Sequence of chain 1.A:
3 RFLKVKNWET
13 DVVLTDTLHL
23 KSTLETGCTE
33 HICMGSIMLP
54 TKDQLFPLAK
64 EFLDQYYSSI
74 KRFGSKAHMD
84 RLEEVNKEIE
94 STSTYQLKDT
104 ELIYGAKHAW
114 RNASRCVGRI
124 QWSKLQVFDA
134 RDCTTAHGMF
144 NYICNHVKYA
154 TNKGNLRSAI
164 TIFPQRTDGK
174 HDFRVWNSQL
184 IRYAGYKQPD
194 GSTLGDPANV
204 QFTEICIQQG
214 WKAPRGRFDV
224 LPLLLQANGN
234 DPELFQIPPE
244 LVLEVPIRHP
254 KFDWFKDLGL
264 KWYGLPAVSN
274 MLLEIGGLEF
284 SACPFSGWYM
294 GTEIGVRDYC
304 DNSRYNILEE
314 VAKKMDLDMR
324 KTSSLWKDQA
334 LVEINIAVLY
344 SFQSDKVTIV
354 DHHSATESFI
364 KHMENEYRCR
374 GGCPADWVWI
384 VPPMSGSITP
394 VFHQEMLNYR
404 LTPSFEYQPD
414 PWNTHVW

This protein binds this small molecule.
Small molecule (SMILES): [H]/N=C(/N=C/CC[C@H](N)C(=O)O)NOC(C)(C)C

Binding-site contacts:
Ligand atom NE contacts residue GLU296 of chain 1.A at 2.6 Å (salt-bridge).
Ligand atom OA1 contacts residue GLU296 of chain 1.A at 3.3 Å.
Ligand atom NH2 contacts residue GLU296 of chain 1.A at 2.6 Å (salt-bridge).
Ligand atom OH contacts residue GLY290 of chain 1.A at 3.7 Å.
Ligand atom NH1 contacts residue HEM1 of chain 1.C at 3.3 Å (h-bond).
Ligand atom C2 contacts residue HEM1 of chain 1.C at 3.3 Å.
Ligand atom C contacts residue ASP301 of chain 1.A at 3.4 Å.
Ligand atom OA1 contacts residue TYR292 of chain 1.A at 3.3 Å.
Ligand atom NH2 contacts residue TRP291 of chain 1.A at 2.8 Å (h-bond).
Ligand atom OA2 contacts residue GLN182 of chain 1.A at 3.2 Å (h-bond).
Ligand atom OA1 contacts residue ASP301 of chain 1.A at 2.6 Å (salt-bridge).
Ligand atom CD contacts residue HEM1 of chain 1.C at 3.8 Å.
Ligand atom NE contacts residue PRO269 of chain 1.A at 3.7 Å.
Ligand atom C4 contacts residue GLY290 of chain 1.A at 3.2 Å.
Ligand atom C4 contacts residue HEM1 of chain 1.C at 3.2 Å.
Ligand atom CA contacts residue GLN182 of chain 1.A at 3.6 Å.
Ligand atom CG contacts residue GLU296 of chain 1.A at 3.5 Å.
Ligand atom C4 contacts residue SER289 of chain 1.A at 3.4 Å.
Ligand atom C contacts residue GLN182 of chain 1.A at 3.8 Å.
Ligand atom CB contacts residue GLN182 of chain 1.A at 3.6 Å.
Ligand atom NH2 contacts residue PRO269 of chain 1.A at 3.8 Å.
Ligand atom OA2 contacts residue TYR266 of chain 1.A at 3.5 Å (h-bond).
Ligand atom C2 contacts residue PHE288 of chain 1.A at 3.5 Å (hydrophobic).
Ligand atom NH2 contacts residue HEM1 of chain 1.C at 3.8 Å.
Ligand atom N contacts residue HEM1 of chain 1.C at 3.1 Å (h-bond).
Ligand atom OA2 contacts residue ASP301 of chain 1.A at 3.3 Å (salt-bridge).
Ligand atom CB contacts residue GLU296 of chain 1.A at 3.2 Å.
Ligand atom N contacts residue GLU296 of chain 1.A at 2.8 Å (salt-bridge).
Ligand atom C4 contacts residue PHE288 of chain 1.A at 3.2 Å (hydrophobic).
Ligand atom CD contacts residue GLU296 of chain 1.A at 3.2 Å.
Ligand atom C3 contacts residue PHE288 of chain 1.A at 3.6 Å (hydrophobic).
Ligand atom NH2 contacts residue TYR292 of chain 1.A at 3.8 Å.
Ligand atom C3 contacts residue VAL271 of chain 1.A at 3.4 Å (hydrophobic).
Ligand atom CZ contacts residue GLU296 of chain 1.A at 3.3 Å.
Ligand atom CA contacts residue GLU296 of chain 1.A at 3.5 Å.
Ligand atom OH contacts residue PRO269 of chain 1.A at 3.8 Å.
Ligand atom OA2 contacts residue TYR292 of chain 1.A at 2.8 Å (h-bond).
Ligand atom C contacts residue TYR292 of chain 1.A at 3.5 Å (hydrophobic).
Ligand atom C3 contacts residue PRO269 of chain 1.A at 3.0 Å (hydrophobic).
Ligand atom C3 contacts residue ALA270 of chain 1.A at 3.8 Å (hydrophobic).